A protein and the small-molecule ligand that binds it are described below.
Small molecule (SMILES): CC(=O)N[C@H]1[C@H](O[C@H]2[C@H](O)[C@@H](NC(C)=O)CO[C@@H]2CO)O[C@H](CO)[C@@H](O)[C@@H]1O

Sequence of chain 2.A:
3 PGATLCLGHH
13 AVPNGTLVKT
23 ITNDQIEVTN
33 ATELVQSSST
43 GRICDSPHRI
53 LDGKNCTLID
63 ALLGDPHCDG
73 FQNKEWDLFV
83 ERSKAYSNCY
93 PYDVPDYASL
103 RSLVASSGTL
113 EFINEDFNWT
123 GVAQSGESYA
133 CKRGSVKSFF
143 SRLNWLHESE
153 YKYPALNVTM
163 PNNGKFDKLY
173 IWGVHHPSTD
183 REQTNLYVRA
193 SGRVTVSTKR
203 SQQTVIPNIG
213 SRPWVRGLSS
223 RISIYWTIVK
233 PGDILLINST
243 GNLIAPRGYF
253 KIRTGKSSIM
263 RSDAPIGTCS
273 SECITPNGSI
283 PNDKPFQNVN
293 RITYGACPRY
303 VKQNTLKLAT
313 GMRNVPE

Binding-site contacts:
Ligand atom C2 contacts residue ASN57 of chain 2.A at 2.4 Å.
Ligand atom O7 contacts residue ASN57 of chain 2.A at 3.0 Å (h-bond).
Ligand atom O5 contacts residue ASN57 of chain 2.A at 2.2 Å (h-bond).
Ligand atom N2 contacts residue ASN57 of chain 2.A at 3.1 Å (h-bond).
Ligand atom C8 contacts residue LYS56 of chain 2.A at 3.9 Å.
Ligand atom C7 contacts residue ASN57 of chain 2.A at 3.3 Å.
Ligand atom C6 contacts residue ASN57 of chain 2.A at 4.5 Å.
Ligand atom C4 contacts residue ASN57 of chain 2.A at 4.1 Å.
Ligand atom O6 contacts residue ASN57 of chain 2.A at 4.4 Å.
Ligand atom O5 contacts residue TYR88 of chain 2.A at 3.9 Å.
Ligand atom C3 contacts residue ASN57 of chain 2.A at 3.8 Å.
Ligand atom C1 contacts residue ASN57 of chain 2.A at 1.4 Å.
Ligand atom O6 contacts residue TYR88 of chain 2.A at 3.4 Å.
Ligand atom C5 contacts residue ASN57 of chain 2.A at 3.6 Å.